Binding-site contacts:
Ligand atom C5 contacts residue ASN17 of chain 1.A at 3.7 Å.
Ligand atom O7 contacts residue ASN17 of chain 1.A at 4.0 Å.
Ligand atom O5 contacts residue ASN137 of chain 1.A at 3.5 Å (h-bond).
Ligand atom O7 contacts residue CYS15 of chain 1.A at 2.9 Å (h-bond).
Ligand atom C2 contacts residue ASN17 of chain 1.A at 2.5 Å.
Ligand atom C4 contacts residue ASN17 of chain 1.A at 4.2 Å.
Ligand atom C7 contacts residue CYS15 of chain 1.A at 4.1 Å (hydrophobic).
Ligand atom C3 contacts residue ASN17 of chain 1.A at 3.8 Å.
Ligand atom O6 contacts residue ASN137 of chain 1.A at 3.5 Å (h-bond).
Ligand atom C1 contacts residue ASN17 of chain 1.A at 1.4 Å.
Ligand atom C8 contacts residue ASN17 of chain 1.A at 3.7 Å.
Ligand atom C5 contacts residue ASN137 of chain 1.A at 3.5 Å.
Ligand atom C1 contacts residue ASN137 of chain 1.A at 3.9 Å.
Ligand atom O7 contacts residue VAL16 of chain 1.A at 4.0 Å.
Ligand atom C7 contacts residue ASN17 of chain 1.A at 3.5 Å.
Ligand atom C6 contacts residue ASN137 of chain 1.A at 3.8 Å.
Ligand atom N2 contacts residue ASN17 of chain 1.A at 2.9 Å (h-bond).
Ligand atom O5 contacts residue ASN17 of chain 1.A at 2.4 Å (h-bond).

Sequence of chain 1.A:
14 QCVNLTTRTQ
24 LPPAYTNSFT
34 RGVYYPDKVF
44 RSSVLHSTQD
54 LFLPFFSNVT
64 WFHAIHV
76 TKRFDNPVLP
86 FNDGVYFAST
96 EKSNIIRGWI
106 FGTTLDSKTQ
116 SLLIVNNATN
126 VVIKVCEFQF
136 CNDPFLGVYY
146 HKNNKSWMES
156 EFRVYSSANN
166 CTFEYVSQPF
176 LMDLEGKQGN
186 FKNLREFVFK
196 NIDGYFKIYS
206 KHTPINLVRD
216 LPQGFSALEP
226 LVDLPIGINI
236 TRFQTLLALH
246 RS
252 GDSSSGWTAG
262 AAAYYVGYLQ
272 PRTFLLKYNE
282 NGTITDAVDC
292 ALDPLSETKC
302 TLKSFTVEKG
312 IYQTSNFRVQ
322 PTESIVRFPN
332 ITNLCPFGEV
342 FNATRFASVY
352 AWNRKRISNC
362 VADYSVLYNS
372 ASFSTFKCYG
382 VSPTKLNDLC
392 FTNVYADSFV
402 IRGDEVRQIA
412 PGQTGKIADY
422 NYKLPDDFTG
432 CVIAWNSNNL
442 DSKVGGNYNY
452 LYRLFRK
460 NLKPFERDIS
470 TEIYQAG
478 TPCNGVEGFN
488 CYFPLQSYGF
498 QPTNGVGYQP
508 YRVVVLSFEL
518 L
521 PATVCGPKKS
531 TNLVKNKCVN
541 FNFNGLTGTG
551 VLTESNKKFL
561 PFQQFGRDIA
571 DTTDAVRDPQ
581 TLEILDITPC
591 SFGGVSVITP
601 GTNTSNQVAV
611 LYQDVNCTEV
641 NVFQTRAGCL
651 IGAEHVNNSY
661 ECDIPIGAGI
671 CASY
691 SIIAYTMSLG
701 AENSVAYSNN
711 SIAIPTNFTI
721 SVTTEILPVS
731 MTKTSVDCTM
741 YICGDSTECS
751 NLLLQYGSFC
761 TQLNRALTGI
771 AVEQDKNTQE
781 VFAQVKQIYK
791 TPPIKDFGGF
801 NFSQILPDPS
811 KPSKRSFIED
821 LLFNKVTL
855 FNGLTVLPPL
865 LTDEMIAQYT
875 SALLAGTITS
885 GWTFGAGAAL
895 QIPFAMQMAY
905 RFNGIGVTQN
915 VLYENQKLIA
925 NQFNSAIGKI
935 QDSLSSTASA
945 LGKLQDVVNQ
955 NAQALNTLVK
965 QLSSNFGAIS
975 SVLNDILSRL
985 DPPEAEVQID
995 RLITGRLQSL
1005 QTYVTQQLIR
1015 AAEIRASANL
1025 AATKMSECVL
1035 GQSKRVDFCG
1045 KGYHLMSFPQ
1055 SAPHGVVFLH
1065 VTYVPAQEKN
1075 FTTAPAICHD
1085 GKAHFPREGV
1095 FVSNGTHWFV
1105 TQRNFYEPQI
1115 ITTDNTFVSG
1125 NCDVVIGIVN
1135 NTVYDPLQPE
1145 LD

A small-molecule ligand and the protein it binds are described below.
Small molecule (SMILES): CC(=O)N[C@H]1[C@H](O[C@H]2[C@H](O)[C@@H](NC(C)=O)CO[C@@H]2CO)O[C@H](CO)[C@@H](O)[C@@H]1O